Binding-site contacts:
Ligand atom O5 contacts residue ASN12 of chain 4.F at 2.7 Å (h-bond).
Ligand atom C7 contacts residue ASN12 of chain 4.F at 3.9 Å.
Ligand atom C1 contacts residue ASN12 of chain 4.F at 2.1 Å.
Ligand atom N2 contacts residue ASN12 of chain 4.F at 3.8 Å.
Ligand atom O7 contacts residue ASN12 of chain 4.F at 3.7 Å.
Ligand atom C2 contacts residue ASN12 of chain 4.F at 3.2 Å.
Ligand atom C5 contacts residue ASN12 of chain 4.F at 4.1 Å.

This protein binds this small molecule.
Small molecule (SMILES): CC(=O)N[C@H]1[C@H](O[C@H]2[C@H](O)[C@@H](NC(C)=O)CO[C@@H]2CO)O[C@H](CO)[C@@H](O)[C@@H]1O

Sequence of chain 4.F:
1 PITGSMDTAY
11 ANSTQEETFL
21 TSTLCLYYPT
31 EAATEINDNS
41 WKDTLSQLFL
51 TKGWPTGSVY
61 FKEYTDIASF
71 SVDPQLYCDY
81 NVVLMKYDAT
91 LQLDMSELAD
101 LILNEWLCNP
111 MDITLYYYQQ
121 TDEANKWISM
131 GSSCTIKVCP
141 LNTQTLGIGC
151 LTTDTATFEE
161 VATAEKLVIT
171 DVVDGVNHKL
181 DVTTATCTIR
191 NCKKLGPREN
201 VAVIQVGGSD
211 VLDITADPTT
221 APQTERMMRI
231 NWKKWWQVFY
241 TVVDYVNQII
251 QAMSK